A protein and the small-molecule ligand that binds it are described below.
Small molecule (SMILES): NS(=O)(=O)c1cc2c(cc1Cl)N[C@H]([C@H]1C[C@H]3C=C[C@@H]1C3)NS2(=O)=O

Binding-site contacts:
Ligand atom O2 contacts residue MET517 of chain 1.B at 3.2 Å (h-bond).
Ligand atom N1 contacts residue PRO515 of chain 1.B at 3.4 Å (h-bond).
Ligand atom C3 contacts residue GLY753 of chain 1.A at 3.9 Å.
Ligand atom C2 contacts residue PRO515 of chain 1.B at 3.8 Å (hydrophobic).
Ligand atom N2 contacts residue PRO515 of chain 1.B at 3.5 Å (h-bond).
Ligand atom C9 contacts residue SER751 of chain 1.A at 3.8 Å.
Ligand atom C14 contacts residue PHE516 of chain 1.B at 4.1 Å (hydrophobic).
Ligand atom O1 contacts residue SER751 of chain 1.A at 4.0 Å.
Ligand atom O1 contacts residue LYS752 of chain 1.A at 3.3 Å (salt-bridge).
Ligand atom C13 contacts residue SER751 of chain 1.A at 3.8 Å.
Ligand atom C12 contacts residue SER751 of chain 1.A at 3.4 Å.
Ligand atom C1 contacts residue PRO515 of chain 1.B at 3.2 Å (hydrophobic).
Ligand atom C4 contacts residue LYS752 of chain 1.A at 4.2 Å.
Ligand atom N2 contacts residue SER751 of chain 1.A at 4.1 Å.
Ligand atom C8 contacts residue PRO515 of chain 1.B at 3.5 Å (hydrophobic).
Ligand atom C8 contacts residue SER775 of chain 1.B at 4.2 Å.
Ligand atom C14 contacts residue SER751 of chain 1.A at 4.2 Å.
Ligand atom C10 contacts residue SER751 of chain 1.A at 3.9 Å.
Ligand atom C10 contacts residue PHE516 of chain 1.B at 4.2 Å (hydrophobic).
Ligand atom S2 contacts residue SER751 of chain 1.A at 3.6 Å (h-bond).
Ligand atom N2 contacts residue SER775 of chain 1.B at 3.6 Å (h-bond).
Ligand atom C6 contacts residue PRO515 of chain 1.B at 4.1 Å (hydrophobic).
Ligand atom C13 contacts residue PHE516 of chain 1.B at 4.2 Å (hydrophobic).
Ligand atom O1 contacts residue SER519 of chain 1.A at 4.1 Å.
Ligand atom C11 contacts residue SER518 of chain 1.B at 3.9 Å.
Ligand atom O2 contacts residue PRO515 of chain 1.B at 3.7 Å.
Ligand atom CL contacts residue LEU780 of chain 1.B at 3.6 Å.
Ligand atom N3 contacts residue LYS784 of chain 1.B at 3.6 Å.
Ligand atom CL contacts residue ASP781 of chain 1.B at 3.6 Å.
Ligand atom C11 contacts residue MET517 of chain 1.B at 4.1 Å (hydrophobic).
Ligand atom C4 contacts residue GLY753 of chain 1.A at 4.2 Å.
Ligand atom C5 contacts residue ILE503 of chain 1.A at 4.2 Å (hydrophobic).
Ligand atom C4 contacts residue ILE503 of chain 1.A at 3.7 Å (hydrophobic).
Ligand atom C6 contacts residue SER775 of chain 1.B at 3.4 Å.
Ligand atom O3 contacts residue SER751 of chain 1.A at 2.5 Å (h-bond).
Ligand atom C7 contacts residue LYS514 of chain 1.B at 4.0 Å.
Ligand atom O4 contacts residue SER518 of chain 1.B at 3.3 Å (h-bond).
Ligand atom C11 contacts residue SER751 of chain 1.A at 3.3 Å.
Ligand atom C5 contacts residue SER775 of chain 1.B at 4.0 Å.
Ligand atom O2 contacts residue SER518 of chain 1.B at 3.7 Å.

Sequence of chain 1.A:
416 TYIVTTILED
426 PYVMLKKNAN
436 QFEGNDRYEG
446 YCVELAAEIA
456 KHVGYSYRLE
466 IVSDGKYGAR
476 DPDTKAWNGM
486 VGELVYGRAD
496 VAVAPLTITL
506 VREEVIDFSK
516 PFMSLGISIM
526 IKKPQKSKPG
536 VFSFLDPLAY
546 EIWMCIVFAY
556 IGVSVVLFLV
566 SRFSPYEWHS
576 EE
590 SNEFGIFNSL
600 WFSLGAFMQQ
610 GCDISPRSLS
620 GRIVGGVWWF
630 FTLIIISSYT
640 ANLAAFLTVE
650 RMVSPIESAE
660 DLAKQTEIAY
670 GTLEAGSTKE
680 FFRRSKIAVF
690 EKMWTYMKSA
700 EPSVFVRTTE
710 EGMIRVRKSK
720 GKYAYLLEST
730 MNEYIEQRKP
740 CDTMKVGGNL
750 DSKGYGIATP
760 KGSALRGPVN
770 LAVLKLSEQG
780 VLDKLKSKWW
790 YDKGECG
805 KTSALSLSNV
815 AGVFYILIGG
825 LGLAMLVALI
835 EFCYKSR

Sequence of chain 1.B:
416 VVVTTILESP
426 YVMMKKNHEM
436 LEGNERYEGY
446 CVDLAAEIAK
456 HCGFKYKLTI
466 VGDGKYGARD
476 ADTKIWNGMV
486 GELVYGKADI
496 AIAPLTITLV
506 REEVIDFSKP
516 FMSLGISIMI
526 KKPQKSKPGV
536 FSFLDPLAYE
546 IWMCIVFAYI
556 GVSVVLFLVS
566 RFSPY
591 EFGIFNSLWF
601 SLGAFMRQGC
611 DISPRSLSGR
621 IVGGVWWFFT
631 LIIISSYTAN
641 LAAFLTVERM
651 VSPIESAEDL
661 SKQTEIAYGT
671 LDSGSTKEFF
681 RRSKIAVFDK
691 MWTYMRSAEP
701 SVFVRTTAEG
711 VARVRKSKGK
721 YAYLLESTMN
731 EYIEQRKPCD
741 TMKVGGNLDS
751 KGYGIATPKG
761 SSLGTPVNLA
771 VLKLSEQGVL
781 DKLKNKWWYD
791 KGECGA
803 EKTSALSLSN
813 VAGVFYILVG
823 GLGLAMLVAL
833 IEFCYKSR